Sequence of chain 2.B:
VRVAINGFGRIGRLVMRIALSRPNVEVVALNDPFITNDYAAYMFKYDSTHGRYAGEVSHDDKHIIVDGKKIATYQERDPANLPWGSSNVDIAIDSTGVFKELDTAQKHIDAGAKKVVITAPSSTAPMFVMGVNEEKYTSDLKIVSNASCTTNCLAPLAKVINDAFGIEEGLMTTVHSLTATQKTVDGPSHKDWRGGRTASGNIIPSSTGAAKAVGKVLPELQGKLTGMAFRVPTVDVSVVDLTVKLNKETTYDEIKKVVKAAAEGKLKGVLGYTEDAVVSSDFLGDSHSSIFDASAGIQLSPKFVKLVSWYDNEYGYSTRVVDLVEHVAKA

Sequence of chain 2.A:
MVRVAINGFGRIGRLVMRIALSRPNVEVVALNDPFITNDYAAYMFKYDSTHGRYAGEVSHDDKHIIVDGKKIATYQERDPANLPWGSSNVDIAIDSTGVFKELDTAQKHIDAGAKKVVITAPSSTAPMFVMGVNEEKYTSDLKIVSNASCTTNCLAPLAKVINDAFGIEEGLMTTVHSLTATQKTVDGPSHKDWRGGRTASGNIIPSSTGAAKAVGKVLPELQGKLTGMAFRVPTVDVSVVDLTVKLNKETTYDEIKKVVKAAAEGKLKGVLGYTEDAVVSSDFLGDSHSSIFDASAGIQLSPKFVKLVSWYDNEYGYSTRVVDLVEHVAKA

Sequence of chain 1.A:
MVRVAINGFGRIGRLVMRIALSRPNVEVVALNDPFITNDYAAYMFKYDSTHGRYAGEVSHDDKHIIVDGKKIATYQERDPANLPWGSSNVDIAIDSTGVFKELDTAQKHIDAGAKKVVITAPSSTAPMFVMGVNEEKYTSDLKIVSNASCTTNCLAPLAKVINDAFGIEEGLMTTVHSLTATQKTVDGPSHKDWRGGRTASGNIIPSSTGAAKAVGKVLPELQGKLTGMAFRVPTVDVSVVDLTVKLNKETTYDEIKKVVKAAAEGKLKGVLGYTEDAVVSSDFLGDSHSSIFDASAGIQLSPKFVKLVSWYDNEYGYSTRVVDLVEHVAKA

A small-molecule ligand and the protein it binds are described below.
Small molecule (SMILES): OC[C@@H](O)[C@@H](O)CO

Binding-site contacts:
Ligand atom CAE contacts residue VAL58 of chain 2.B at 4.4 Å (hydrophobic).
Ligand atom OAB contacts residue ASP277 of chain 2.A at 4.1 Å.
Ligand atom OAB contacts residue VAL58 of chain 2.B at 4.2 Å.
Ligand atom OAH contacts residue TYR43 of chain 2.B at 4.0 Å.
Ligand atom OAD contacts residue ASP277 of chain 2.A at 2.5 Å (salt-bridge).
Ligand atom OAD contacts residue TYR47 of chain 2.B at 4.4 Å.
Ligand atom CAA contacts residue LYS46 of chain 2.B at 4.1 Å.
Ligand atom CAC contacts residue ASP277 of chain 2.A at 3.4 Å.
Ligand atom CAA contacts residue VAL58 of chain 2.B at 3.4 Å (hydrophobic).
Ligand atom OAB contacts residue TYR47 of chain 2.B at 4.5 Å.
Ligand atom CAE contacts residue ALA42 of chain 2.B at 4.4 Å (hydrophobic).
Ligand atom CAG contacts residue TYR43 of chain 2.B at 3.3 Å (hydrophobic).
Ligand atom CAG contacts residue TYR47 of chain 2.B at 4.4 Å (hydrophobic).
Ligand atom CAE contacts residue ASP277 of chain 2.A at 4.5 Å.
Ligand atom CAA contacts residue ASP277 of chain 2.A at 4.4 Å.
Ligand atom OAB contacts residue LYS46 of chain 2.B at 4.2 Å.
Ligand atom OAF contacts residue VAL58 of chain 2.B at 3.7 Å.
Ligand atom CAC contacts residue LYS46 of chain 2.B at 4.2 Å.
Ligand atom OAH contacts residue TRP194 of chain 1.A at 4.4 Å.
Ligand atom OAF contacts residue TYR43 of chain 2.B at 3.7 Å.
Ligand atom OAF contacts residue ALA42 of chain 2.B at 3.3 Å (h-bond).
Ligand atom CAG contacts residue ALA42 of chain 2.B at 4.2 Å (hydrophobic).
Ligand atom CAC contacts residue TYR47 of chain 2.B at 4.1 Å (hydrophobic).
Ligand atom CAG contacts residue ASP277 of chain 2.A at 4.4 Å.
Ligand atom CAE contacts residue TYR43 of chain 2.B at 4.2 Å (hydrophobic).
Ligand atom OAH contacts residue ASP277 of chain 2.A at 3.7 Å.
Ligand atom OAF contacts residue LYS46 of chain 2.B at 3.7 Å.